Sequence of chain 34.C:
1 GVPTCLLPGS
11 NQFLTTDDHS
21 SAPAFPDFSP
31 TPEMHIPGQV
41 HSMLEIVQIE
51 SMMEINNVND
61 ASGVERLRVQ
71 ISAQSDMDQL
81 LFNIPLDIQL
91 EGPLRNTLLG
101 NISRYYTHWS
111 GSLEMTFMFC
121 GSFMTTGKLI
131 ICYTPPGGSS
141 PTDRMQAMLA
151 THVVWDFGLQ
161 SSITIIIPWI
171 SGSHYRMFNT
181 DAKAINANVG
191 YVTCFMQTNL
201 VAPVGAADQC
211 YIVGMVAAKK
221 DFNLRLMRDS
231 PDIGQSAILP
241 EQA

This protein binds this small molecule.
Small molecule (SMILES): Cc1cc(CCCOc2c(C)cc(-c3noc(C(F)(F)F)n3)cc2C)on1

Sequence of chain 34.A:
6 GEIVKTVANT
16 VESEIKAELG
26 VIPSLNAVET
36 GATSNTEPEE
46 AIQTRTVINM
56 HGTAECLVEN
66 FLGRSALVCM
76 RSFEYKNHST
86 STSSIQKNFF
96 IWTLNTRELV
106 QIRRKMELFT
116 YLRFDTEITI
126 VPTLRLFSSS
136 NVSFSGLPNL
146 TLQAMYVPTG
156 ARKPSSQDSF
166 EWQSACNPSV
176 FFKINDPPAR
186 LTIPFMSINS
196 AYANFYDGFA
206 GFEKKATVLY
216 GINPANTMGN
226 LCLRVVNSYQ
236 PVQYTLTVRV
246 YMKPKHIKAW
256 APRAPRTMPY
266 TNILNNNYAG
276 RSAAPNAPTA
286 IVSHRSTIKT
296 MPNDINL

Binding-site contacts:
Ligand atom N1A contacts residue LEU226 of chain 34.A at 3.6 Å.
Ligand atom F1 contacts residue LEU186 of chain 34.A at 3.1 Å.
Ligand atom N2 contacts residue TYR197 of chain 34.A at 3.4 Å.
Ligand atom C6B contacts residue LEU99 of chain 34.A at 3.9 Å (hydrophobic).
Ligand atom F3 contacts residue MET150 of chain 34.A at 3.8 Å.
Ligand atom C3B contacts residue ILE188 of chain 34.A at 3.5 Å (hydrophobic).
Ligand atom C1B contacts residue LEU99 of chain 34.A at 3.6 Å (hydrophobic).
Ligand atom CM4 contacts residue LEU186 of chain 34.A at 3.8 Å (hydrophobic).
Ligand atom C3A contacts residue LEU226 of chain 34.A at 3.8 Å (hydrophobic).
Ligand atom N2 contacts residue PHE119 of chain 34.A at 3.5 Å.
Ligand atom C3 contacts residue THR101 of chain 34.A at 3.8 Å.
Ligand atom CM2 contacts residue MET191 of chain 34.A at 3.4 Å (hydrophobic).
Ligand atom F3 contacts residue SER174 of chain 34.A at 3.8 Å.
Ligand atom CM3 contacts residue THR101 of chain 34.A at 3.8 Å.
Ligand atom CM4 contacts residue PRO173 of chain 34.A at 3.7 Å (hydrophobic).
Ligand atom O1 contacts residue PHE119 of chain 34.A at 3.5 Å.
Ligand atom C5B contacts residue ILE123 of chain 34.A at 3.7 Å (hydrophobic).
Ligand atom C2B contacts residue LEU99 of chain 34.A at 3.4 Å (hydrophobic).
Ligand atom CM4 contacts residue ALA149 of chain 34.A at 3.6 Å (hydrophobic).
Ligand atom C6B contacts residue ILE123 of chain 34.A at 3.8 Å (hydrophobic).
Ligand atom C2A contacts residue LEU226 of chain 34.A at 3.8 Å (hydrophobic).
Ligand atom O1B contacts residue LEU99 of chain 34.A at 3.6 Å.
Ligand atom F3 contacts residue PRO173 of chain 34.A at 2.6 Å.
Ligand atom C3C contacts residue THR121 of chain 34.A at 3.7 Å.
Ligand atom O1 contacts residue TYR197 of chain 34.A at 3.3 Å.
Ligand atom F2 contacts residue VAL175 of chain 34.A at 3.2 Å.
Ligand atom CM2 contacts residue LEU99 of chain 34.A at 3.3 Å (hydrophobic).
Ligand atom C3A contacts residue LEU186 of chain 34.A at 3.8 Å (hydrophobic).
Ligand atom F3 contacts residue TYR151 of chain 34.A at 2.9 Å.
Ligand atom F2 contacts residue SER174 of chain 34.A at 3.7 Å.
Ligand atom CM2 contacts residue ILE188 of chain 34.A at 3.6 Å (hydrophobic).
Ligand atom O1A contacts residue LEU226 of chain 34.A at 3.6 Å.
Ligand atom F3 contacts residue ALA149 of chain 34.A at 3.6 Å.
Ligand atom O1A contacts residue LEU186 of chain 34.A at 3.7 Å.
Ligand atom CM6 contacts residue TRP97 of chain 34.A at 3.6 Å (hydrophobic).
Ligand atom C4 contacts residue THR101 of chain 34.A at 3.8 Å.
Ligand atom C2B contacts residue ILE188 of chain 34.A at 3.7 Å (hydrophobic).
Ligand atom CM6 contacts residue ILE123 of chain 34.A at 3.8 Å (hydrophobic).
Ligand atom N3A contacts residue TYR151 of chain 34.A at 3.6 Å.
Ligand atom F2 contacts residue ALA149 of chain 34.A at 2.5 Å.

Sequence of chain 45.C:
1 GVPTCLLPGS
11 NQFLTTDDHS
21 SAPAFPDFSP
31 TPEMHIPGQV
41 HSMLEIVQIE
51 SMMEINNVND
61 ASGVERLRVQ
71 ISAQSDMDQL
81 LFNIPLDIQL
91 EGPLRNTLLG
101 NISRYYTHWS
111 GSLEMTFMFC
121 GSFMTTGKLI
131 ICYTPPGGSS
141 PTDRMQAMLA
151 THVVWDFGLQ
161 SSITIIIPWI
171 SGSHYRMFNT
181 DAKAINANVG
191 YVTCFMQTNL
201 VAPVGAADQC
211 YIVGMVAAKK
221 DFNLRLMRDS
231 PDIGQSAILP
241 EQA